Sequence of chain 1.B:
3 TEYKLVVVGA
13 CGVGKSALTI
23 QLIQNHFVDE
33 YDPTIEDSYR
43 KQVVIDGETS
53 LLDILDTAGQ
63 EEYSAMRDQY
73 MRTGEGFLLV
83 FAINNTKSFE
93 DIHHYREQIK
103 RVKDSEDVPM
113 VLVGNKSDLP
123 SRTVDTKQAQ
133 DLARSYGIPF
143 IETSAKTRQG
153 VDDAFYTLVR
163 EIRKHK

Binding-site contacts:
Ligand atom C14 contacts residue ALA60 of chain 1.B at 3.2 Å (hydrophobic).
Ligand atom C02 contacts residue TYR97 of chain 1.B at 3.8 Å (hydrophobic).
Ligand atom O09 contacts residue ARG69 of chain 1.B at 3.7 Å.
Ligand atom C07 contacts residue TYR97 of chain 1.B at 3.7 Å (hydrophobic).
Ligand atom N15 contacts residue ALA60 of chain 1.B at 3.1 Å (h-bond).
Ligand atom C17 contacts residue PRO35 of chain 1.B at 3.6 Å (hydrophobic).
Ligand atom C16 contacts residue ALA60 of chain 1.B at 3.1 Å (hydrophobic).
Ligand atom CL1 contacts residue GLY61 of chain 1.B at 3.4 Å.
Ligand atom N15 contacts residue CYS13 of chain 1.B at 3.9 Å.
Ligand atom C07 contacts residue ARG69 of chain 1.B at 3.7 Å.
Ligand atom C04 contacts residue TYR97 of chain 1.B at 3.4 Å (hydrophobic).
Ligand atom C17 contacts residue ALA60 of chain 1.B at 3.4 Å (hydrophobic).
Ligand atom O19 contacts residue LYS17 of chain 1.B at 2.6 Å (salt-bridge).
Ligand atom O19 contacts residue ALA60 of chain 1.B at 3.8 Å.
Ligand atom C02 contacts residue ARG69 of chain 1.B at 3.4 Å.
Ligand atom CL2 contacts residue TYR97 of chain 1.B at 3.6 Å.
Ligand atom C03 contacts residue TYR97 of chain 1.B at 3.7 Å (hydrophobic).
Ligand atom O09 contacts residue GLY61 of chain 1.B at 3.9 Å.
Ligand atom C06 contacts residue TYR97 of chain 1.B at 3.6 Å (hydrophobic).
Ligand atom C04 contacts residue MET73 of chain 1.B at 3.9 Å (hydrophobic).
Ligand atom C03 contacts residue ARG69 of chain 1.B at 3.9 Å.
Ligand atom O19 contacts residue CYS13 of chain 1.B at 3.3 Å.
Ligand atom C03 contacts residue TYR72 of chain 1.B at 3.8 Å (hydrophobic).
Ligand atom C17 contacts residue CYS13 of chain 1.B at 2.8 Å (hydrophobic).
Ligand atom O22 contacts residue GLY61 of chain 1.B at 3.4 Å (h-bond).
Ligand atom C08 contacts residue ARG69 of chain 1.B at 3.5 Å.
Ligand atom CL2 contacts residue MET73 of chain 1.B at 3.3 Å.
Ligand atom CL1 contacts residue THR59 of chain 1.B at 3.8 Å.
Ligand atom C20 contacts residue ALA60 of chain 1.B at 3.7 Å (hydrophobic).
Ligand atom C21 contacts residue TYR97 of chain 1.B at 3.1 Å (hydrophobic).
Ligand atom C18 contacts residue CYS13 of chain 1.B at 1.8 Å (hydrophobic).
Ligand atom C16 contacts residue CYS13 of chain 1.B at 3.4 Å (hydrophobic).
Ligand atom C20 contacts residue GLY11 of chain 1.B at 3.8 Å.
Ligand atom C08 contacts residue TYR97 of chain 1.B at 3.8 Å (hydrophobic).
Ligand atom CL1 contacts residue ARG69 of chain 1.B at 3.6 Å.
Ligand atom C14 contacts residue GLY61 of chain 1.B at 3.7 Å.
Ligand atom C18 contacts residue GDP1 of chain 1.H at 3.4 Å.
Ligand atom C18 contacts residue PRO35 of chain 1.B at 3.5 Å (hydrophobic).
Ligand atom C11 contacts residue GLY61 of chain 1.B at 3.8 Å.
Ligand atom CL1 contacts residue TYR72 of chain 1.B at 3.4 Å.

A small-molecule ligand and the protein it binds are described below.
Small molecule (SMILES): CCC(=O)N1CCN(C(=O)COc2ccc(Cl)cc2Cl)CC1